Sequence of chain 1.F:
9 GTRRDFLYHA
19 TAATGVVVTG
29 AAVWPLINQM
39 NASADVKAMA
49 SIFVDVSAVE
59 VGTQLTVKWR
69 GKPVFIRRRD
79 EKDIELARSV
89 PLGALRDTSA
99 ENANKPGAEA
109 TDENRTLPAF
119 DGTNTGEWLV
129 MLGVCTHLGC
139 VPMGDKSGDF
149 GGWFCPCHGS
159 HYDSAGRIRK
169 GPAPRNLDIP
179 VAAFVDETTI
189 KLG

Binding-site contacts:
Ligand atom O7 contacts residue PRO294 of chain 1.A at 3.7 Å.
Ligand atom C20 contacts residue PHE144 of chain 1.A at 3.5 Å (hydrophobic).
Ligand atom C5M contacts residue HIS156 of chain 1.F at 3.7 Å.
Ligand atom C8 contacts residue GLU295 of chain 1.A at 3.6 Å.
Ligand atom O7 contacts residue GLU295 of chain 1.A at 3.3 Å (salt-bridge).
Ligand atom C15 contacts residue ILE162 of chain 1.A at 3.6 Å (hydrophobic).
Ligand atom C7M contacts residue PRO294 of chain 1.A at 3.7 Å (hydrophobic).
Ligand atom C7M contacts residue MET154 of chain 1.A at 3.7 Å (hydrophobic).
Ligand atom O5 contacts residue VAL161 of chain 1.A at 3.3 Å.
Ligand atom C21 contacts residue LEU180 of chain 1.A at 3.6 Å (hydrophobic).
Ligand atom C7M contacts residue VAL293 of chain 1.A at 3.4 Å (hydrophobic).
Ligand atom C22 contacts residue PHE298 of chain 1.A at 3.5 Å (hydrophobic).
Ligand atom O4 contacts residue TYR302 of chain 1.A at 3.7 Å.
Ligand atom O4 contacts residue VAL161 of chain 1.A at 3.2 Å.
Ligand atom C4A contacts residue PRO294 of chain 1.A at 3.5 Å (hydrophobic).
Ligand atom C3M contacts residue MET336 of chain 1.A at 3.8 Å (hydrophobic).
Ligand atom O8 contacts residue GLU295 of chain 1.A at 2.4 Å (salt-bridge).
Ligand atom C8A contacts residue PRO294 of chain 1.A at 3.5 Å (hydrophobic).
Ligand atom C11 contacts residue PHE298 of chain 1.A at 3.7 Å (hydrophobic).
Ligand atom C4 contacts residue VAL161 of chain 1.A at 3.7 Å (hydrophobic).
Ligand atom C7 contacts residue PRO294 of chain 1.A at 3.6 Å (hydrophobic).
Ligand atom C8A contacts residue ILE162 of chain 1.A at 3.6 Å (hydrophobic).
Ligand atom O14 contacts residue GLY141 of chain 1.A at 3.7 Å.
Ligand atom C5 contacts residue PRO294 of chain 1.A at 3.6 Å (hydrophobic).
Ligand atom C25 contacts residue LEU137 of chain 1.A at 3.6 Å (hydrophobic).
Ligand atom O1 contacts residue ILE162 of chain 1.A at 3.5 Å.
Ligand atom O4 contacts residue HIS156 of chain 1.F at 2.7 Å (h-bond).
Ligand atom O8 contacts residue PRO294 of chain 1.A at 3.7 Å.
Ligand atom O1 contacts residue PHE298 of chain 1.A at 3.6 Å.
Ligand atom C23 contacts residue PHE337 of chain 1.A at 3.5 Å (hydrophobic).
Ligand atom C24 contacts residue PHE298 of chain 1.A at 3.7 Å (hydrophobic).
Ligand atom O5 contacts residue HIS156 of chain 1.F at 3.7 Å.
Ligand atom C6 contacts residue PRO294 of chain 1.A at 3.7 Å (hydrophobic).
Ligand atom C21 contacts residue PHE194 of chain 1.A at 3.6 Å (hydrophobic).
Ligand atom C17 contacts residue PHE166 of chain 1.A at 3.5 Å (hydrophobic).
Ligand atom C4 contacts residue TYR302 of chain 1.A at 3.8 Å (hydrophobic).
Ligand atom C15 contacts residue PHE166 of chain 1.A at 3.8 Å (hydrophobic).
Ligand atom C5M contacts residue TYR302 of chain 1.A at 3.8 Å (hydrophobic).
Ligand atom C8 contacts residue PRO294 of chain 1.A at 3.5 Å (hydrophobic).
Ligand atom C24 contacts residue PHE144 of chain 1.A at 3.8 Å (hydrophobic).

A small-molecule ligand and the protein it binds are described below.
Small molecule (SMILES): C/C=C(C)/C=C/C=C[C@H](OC)[C@@H](C)[C@@H](OC)[C@@H](C)CCc1oc2c(O)c(OC)cc(OC)c2c(=O)c1C

Sequence of chain 1.A:
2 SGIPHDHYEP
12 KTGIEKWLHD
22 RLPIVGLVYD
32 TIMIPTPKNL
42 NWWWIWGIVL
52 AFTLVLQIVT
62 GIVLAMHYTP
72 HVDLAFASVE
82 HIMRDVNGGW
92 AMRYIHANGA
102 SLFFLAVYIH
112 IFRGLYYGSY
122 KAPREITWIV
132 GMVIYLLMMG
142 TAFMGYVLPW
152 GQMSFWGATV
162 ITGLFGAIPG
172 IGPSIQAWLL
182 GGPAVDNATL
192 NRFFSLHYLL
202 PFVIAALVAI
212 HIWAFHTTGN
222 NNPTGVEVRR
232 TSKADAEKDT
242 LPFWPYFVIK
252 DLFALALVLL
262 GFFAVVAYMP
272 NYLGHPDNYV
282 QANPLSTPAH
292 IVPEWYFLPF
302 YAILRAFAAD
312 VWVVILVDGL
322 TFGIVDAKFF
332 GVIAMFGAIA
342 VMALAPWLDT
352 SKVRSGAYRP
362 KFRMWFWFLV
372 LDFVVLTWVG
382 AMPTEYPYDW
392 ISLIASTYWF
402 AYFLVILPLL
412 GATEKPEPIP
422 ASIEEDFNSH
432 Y